Sequence of chain 1.A:
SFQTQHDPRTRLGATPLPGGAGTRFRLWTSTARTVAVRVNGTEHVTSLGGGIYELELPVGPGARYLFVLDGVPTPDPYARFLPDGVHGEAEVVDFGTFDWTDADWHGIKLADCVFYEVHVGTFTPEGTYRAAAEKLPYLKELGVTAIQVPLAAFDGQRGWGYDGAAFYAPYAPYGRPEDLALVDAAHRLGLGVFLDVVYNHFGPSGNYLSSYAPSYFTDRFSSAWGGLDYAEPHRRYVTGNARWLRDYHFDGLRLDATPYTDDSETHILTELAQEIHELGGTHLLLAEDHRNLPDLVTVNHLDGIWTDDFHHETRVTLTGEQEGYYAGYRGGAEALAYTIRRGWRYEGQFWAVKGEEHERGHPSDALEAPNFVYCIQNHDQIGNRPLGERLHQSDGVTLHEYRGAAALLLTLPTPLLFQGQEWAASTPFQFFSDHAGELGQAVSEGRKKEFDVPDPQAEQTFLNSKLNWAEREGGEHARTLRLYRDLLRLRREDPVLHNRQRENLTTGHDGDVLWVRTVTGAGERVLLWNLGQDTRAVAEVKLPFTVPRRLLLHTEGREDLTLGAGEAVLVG

This small molecule binds to this protein.
Small molecule (SMILES): OC[C@H]1O[C@H](O)[C@H](O)[C@@H](O)[C@@H]1O

Binding-site contacts:
Ligand atom O2 contacts residue ASP282 of chain 1.A at 4.2 Å.
Ligand atom C6 contacts residue GLC1 of chain 1.E at 3.9 Å.
Ligand atom C6 contacts residue ARG311 of chain 1.A at 4.2 Å.
Ligand atom C2 contacts residue HIS287 of chain 1.A at 4.4 Å.
Ligand atom O4 contacts residue ASP315 of chain 1.A at 4.0 Å.
Ligand atom C5 contacts residue ARG311 of chain 1.A at 4.4 Å.
Ligand atom C6 contacts residue LEU313 of chain 1.A at 3.9 Å (hydrophobic).
Ligand atom O6 contacts residue ARG311 of chain 1.A at 4.1 Å.
Ligand atom C4 contacts residue LEU313 of chain 1.A at 4.4 Å (hydrophobic).
Ligand atom O4 contacts residue GLC1 of chain 1.E at 3.2 Å.
Ligand atom O5 contacts residue ARG311 of chain 1.A at 3.4 Å (salt-bridge).
Ligand atom C1 contacts residue ARG311 of chain 1.A at 4.2 Å.
Ligand atom O2 contacts residue HIS287 of chain 1.A at 3.6 Å.
Ligand atom C4 contacts residue GLC1 of chain 1.E at 4.3 Å.